Sequence of chain 1.A:
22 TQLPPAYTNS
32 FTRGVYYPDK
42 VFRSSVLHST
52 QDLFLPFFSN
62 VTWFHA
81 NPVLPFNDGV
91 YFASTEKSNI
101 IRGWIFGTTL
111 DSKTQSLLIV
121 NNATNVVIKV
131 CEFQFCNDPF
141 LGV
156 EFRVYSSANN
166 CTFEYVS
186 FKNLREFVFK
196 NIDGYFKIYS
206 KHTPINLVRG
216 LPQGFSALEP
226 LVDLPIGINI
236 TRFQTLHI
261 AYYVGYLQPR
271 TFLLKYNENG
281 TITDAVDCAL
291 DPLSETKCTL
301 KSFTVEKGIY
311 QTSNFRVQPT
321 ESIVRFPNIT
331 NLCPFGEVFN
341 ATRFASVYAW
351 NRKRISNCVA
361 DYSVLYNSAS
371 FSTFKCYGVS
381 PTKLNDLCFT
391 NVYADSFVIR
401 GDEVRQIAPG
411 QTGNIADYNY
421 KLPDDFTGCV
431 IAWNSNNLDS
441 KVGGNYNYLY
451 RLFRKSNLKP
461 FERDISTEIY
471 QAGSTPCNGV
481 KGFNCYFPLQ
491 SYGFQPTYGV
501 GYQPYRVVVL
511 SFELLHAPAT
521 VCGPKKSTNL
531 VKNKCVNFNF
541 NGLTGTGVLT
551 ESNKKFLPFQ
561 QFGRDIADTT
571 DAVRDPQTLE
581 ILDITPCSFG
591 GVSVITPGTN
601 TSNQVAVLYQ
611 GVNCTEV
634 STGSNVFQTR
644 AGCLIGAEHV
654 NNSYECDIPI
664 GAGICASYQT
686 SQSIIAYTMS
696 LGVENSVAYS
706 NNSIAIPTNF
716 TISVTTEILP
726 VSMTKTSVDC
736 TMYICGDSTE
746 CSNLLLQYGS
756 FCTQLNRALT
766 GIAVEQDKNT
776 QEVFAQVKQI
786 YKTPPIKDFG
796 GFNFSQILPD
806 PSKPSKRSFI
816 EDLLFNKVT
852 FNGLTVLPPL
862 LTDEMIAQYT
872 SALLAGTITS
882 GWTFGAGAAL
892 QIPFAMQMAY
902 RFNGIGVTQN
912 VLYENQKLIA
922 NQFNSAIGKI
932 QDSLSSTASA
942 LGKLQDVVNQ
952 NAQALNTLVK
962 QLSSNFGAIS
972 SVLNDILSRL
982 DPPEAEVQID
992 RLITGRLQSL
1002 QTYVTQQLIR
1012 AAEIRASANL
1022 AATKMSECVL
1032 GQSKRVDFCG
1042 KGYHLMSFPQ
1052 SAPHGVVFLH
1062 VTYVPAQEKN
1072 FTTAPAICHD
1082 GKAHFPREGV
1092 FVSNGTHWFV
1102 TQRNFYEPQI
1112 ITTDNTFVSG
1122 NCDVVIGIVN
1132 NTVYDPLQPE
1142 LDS

The small molecule below binds the protein below.
Small molecule (SMILES): CC(=O)N[C@@H]1[C@@H](O)[C@H](O)[C@@H](CO)O[C@H]1O

Binding-site contacts:
Ligand atom C3 contacts residue ASN279 of chain 1.B at 3.8 Å.
Ligand atom C5 contacts residue ASN279 of chain 1.B at 3.7 Å.
Ligand atom O7 contacts residue ASN277 of chain 1.B at 4.0 Å.
Ligand atom N2 contacts residue ASN279 of chain 1.B at 2.9 Å (h-bond).
Ligand atom O6 contacts residue LYS555 of chain 1.A at 4.1 Å.
Ligand atom C8 contacts residue ASN277 of chain 1.B at 3.5 Å.
Ligand atom C8 contacts residue GLU278 of chain 1.B at 3.5 Å.
Ligand atom C2 contacts residue ASN279 of chain 1.B at 2.5 Å.
Ligand atom C4 contacts residue ASN279 of chain 1.B at 4.2 Å.
Ligand atom C1 contacts residue ASN279 of chain 1.B at 1.4 Å.
Ligand atom C7 contacts residue ASN277 of chain 1.B at 4.0 Å.
Ligand atom O7 contacts residue ASN279 of chain 1.B at 3.9 Å.
Ligand atom O5 contacts residue ASN279 of chain 1.B at 2.4 Å (h-bond).
Ligand atom C7 contacts residue ASN279 of chain 1.B at 3.6 Å.

Sequence of chain 1.B:
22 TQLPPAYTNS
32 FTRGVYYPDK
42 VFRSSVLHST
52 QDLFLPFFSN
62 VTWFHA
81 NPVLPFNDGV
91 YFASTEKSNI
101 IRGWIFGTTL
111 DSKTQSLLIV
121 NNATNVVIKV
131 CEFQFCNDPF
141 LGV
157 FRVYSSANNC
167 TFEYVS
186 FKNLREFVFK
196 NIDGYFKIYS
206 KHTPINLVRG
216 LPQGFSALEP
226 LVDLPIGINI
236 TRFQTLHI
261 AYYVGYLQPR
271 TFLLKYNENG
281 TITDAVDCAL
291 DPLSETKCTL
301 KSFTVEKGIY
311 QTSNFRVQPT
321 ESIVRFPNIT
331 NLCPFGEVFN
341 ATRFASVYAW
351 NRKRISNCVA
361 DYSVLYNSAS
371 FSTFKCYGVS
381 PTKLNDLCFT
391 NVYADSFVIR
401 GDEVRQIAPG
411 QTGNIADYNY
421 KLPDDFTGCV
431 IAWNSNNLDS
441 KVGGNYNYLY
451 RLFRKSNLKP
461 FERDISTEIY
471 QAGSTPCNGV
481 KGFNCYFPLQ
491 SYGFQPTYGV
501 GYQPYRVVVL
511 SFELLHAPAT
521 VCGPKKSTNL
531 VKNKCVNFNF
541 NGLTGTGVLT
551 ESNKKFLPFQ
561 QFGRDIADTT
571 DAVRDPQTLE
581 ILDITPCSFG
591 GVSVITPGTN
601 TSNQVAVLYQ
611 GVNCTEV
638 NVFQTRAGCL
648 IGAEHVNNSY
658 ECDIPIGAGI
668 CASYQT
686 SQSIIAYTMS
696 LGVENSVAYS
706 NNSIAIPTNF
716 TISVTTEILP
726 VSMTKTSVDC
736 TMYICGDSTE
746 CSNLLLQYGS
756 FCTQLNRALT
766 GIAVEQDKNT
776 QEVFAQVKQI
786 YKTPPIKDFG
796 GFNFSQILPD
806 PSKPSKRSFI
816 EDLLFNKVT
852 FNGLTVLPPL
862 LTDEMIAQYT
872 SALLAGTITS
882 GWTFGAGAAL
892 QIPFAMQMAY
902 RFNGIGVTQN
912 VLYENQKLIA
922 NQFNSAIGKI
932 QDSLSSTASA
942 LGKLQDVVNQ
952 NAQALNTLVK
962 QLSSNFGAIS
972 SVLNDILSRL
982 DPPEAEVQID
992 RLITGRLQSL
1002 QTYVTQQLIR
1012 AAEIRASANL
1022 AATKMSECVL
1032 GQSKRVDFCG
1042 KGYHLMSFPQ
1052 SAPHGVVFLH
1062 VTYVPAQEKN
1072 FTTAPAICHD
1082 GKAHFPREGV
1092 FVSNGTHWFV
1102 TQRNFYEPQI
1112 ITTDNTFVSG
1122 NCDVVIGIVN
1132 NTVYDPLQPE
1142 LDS